The protein below binds the small molecule below.
Small molecule (SMILES): C[C@]1(O)CC[C@H]2[C@@H]3CCC4=CC(=O)CCC4=C3C=C[C@@]21C

Sequence of chain 1.B:
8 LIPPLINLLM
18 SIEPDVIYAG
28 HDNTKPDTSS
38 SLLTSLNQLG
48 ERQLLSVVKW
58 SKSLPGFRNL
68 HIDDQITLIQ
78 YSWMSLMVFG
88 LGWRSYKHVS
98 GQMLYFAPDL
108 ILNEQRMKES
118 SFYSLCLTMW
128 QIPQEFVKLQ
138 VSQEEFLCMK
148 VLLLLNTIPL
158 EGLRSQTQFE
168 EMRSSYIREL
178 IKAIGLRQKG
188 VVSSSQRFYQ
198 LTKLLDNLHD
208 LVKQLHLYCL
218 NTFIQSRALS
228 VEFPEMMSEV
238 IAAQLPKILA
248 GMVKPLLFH

Binding-site contacts:
Ligand atom C4 contacts residue PHE103 of chain 1.B at 3.4 Å (hydrophobic).
Ligand atom C1 contacts residue LEU43 of chain 1.B at 3.7 Å (hydrophobic).
Ligand atom O97 contacts residue ASN44 of chain 1.B at 2.8 Å (h-bond).
Ligand atom C3 contacts residue PHE103 of chain 1.B at 3.5 Å (hydrophobic).
Ligand atom C1 contacts residue PHE103 of chain 1.B at 4.0 Å (hydrophobic).
Ligand atom C27 contacts residue ASN44 of chain 1.B at 3.5 Å.
Ligand atom C6 contacts residue MET84 of chain 1.B at 4.2 Å (hydrophobic).
Ligand atom O83 contacts residue LEU88 of chain 1.B at 3.8 Å.
Ligand atom C2 contacts residue LEU46 of chain 1.B at 3.8 Å (hydrophobic).
Ligand atom C17 contacts residue ASN44 of chain 1.B at 3.7 Å.
Ligand atom C18 contacts residue CYS216 of chain 1.B at 3.7 Å (hydrophobic).
Ligand atom C27 contacts residue LEU43 of chain 1.B at 4.2 Å (hydrophobic).
Ligand atom C4 contacts residue MET84 of chain 1.B at 3.4 Å (hydrophobic).
Ligand atom C18 contacts residue MET81 of chain 1.B at 4.0 Å (hydrophobic).
Ligand atom C5 contacts residue MET84 of chain 1.B at 4.1 Å (hydrophobic).
Ligand atom C13 contacts residue ASN44 of chain 1.B at 4.1 Å.
Ligand atom C27 contacts residue LEU40 of chain 1.B at 3.9 Å (hydrophobic).
Ligand atom O83 contacts residue GLN50 of chain 1.B at 3.7 Å.
Ligand atom C18 contacts residue TRP80 of chain 1.B at 4.0 Å (hydrophobic).
Ligand atom C16 contacts residue TYR215 of chain 1.B at 3.7 Å (hydrophobic).
Ligand atom O97 contacts residue PHE230 of chain 1.B at 3.8 Å.
Ligand atom C2 contacts residue MET84 of chain 1.B at 3.5 Å (hydrophobic).
Ligand atom C11 contacts residue LEU43 of chain 1.B at 3.3 Å (hydrophobic).
Ligand atom C16 contacts residue CYS216 of chain 1.B at 4.0 Å (hydrophobic).
Ligand atom C1 contacts residue LEU46 of chain 1.B at 4.1 Å (hydrophobic).
Ligand atom C2 contacts residue GLN50 of chain 1.B at 3.7 Å.
Ligand atom C4 contacts residue LEU88 of chain 1.B at 4.1 Å (hydrophobic).
Ligand atom C12 contacts residue LEU43 of chain 1.B at 3.8 Å (hydrophobic).
Ligand atom C5 contacts residue PHE103 of chain 1.B at 3.8 Å (hydrophobic).
Ligand atom C2 contacts residue PHE103 of chain 1.B at 4.2 Å (hydrophobic).
Ligand atom C7 contacts residue MET126 of chain 1.B at 4.2 Å (hydrophobic).
Ligand atom O83 contacts residue ARG91 of chain 1.B at 2.9 Å (salt-bridge).
Ligand atom O83 contacts residue PHE103 of chain 1.B at 3.6 Å.
Ligand atom C3 contacts residue ARG91 of chain 1.B at 4.1 Å.
Ligand atom C8 contacts residue MET81 of chain 1.B at 3.9 Å (hydrophobic).
Ligand atom O97 contacts residue CYS216 of chain 1.B at 4.0 Å.
Ligand atom O83 contacts residue MET84 of chain 1.B at 3.4 Å (h-bond).
Ligand atom C12 contacts residue ASN44 of chain 1.B at 3.4 Å.
Ligand atom C3 contacts residue MET84 of chain 1.B at 3.7 Å (hydrophobic).
Ligand atom C3 contacts residue GLN50 of chain 1.B at 4.0 Å.